Binding-site contacts:
Ligand atom O66 contacts residue ASP173 of chain 1.A at 3.8 Å.
Ligand atom C2 contacts residue SER176 of chain 1.A at 3.7 Å.
Ligand atom C10 contacts residue TRP156 of chain 1.B at 3.6 Å (hydrophobic).
Ligand atom N31 contacts residue TRP156 of chain 1.B at 3.0 Å (h-bond).
Ligand atom C6 contacts residue TYR204 of chain 1.B at 3.7 Å (hydrophobic).
Ligand atom C53 contacts residue ARG88 of chain 1.A at 3.6 Å.
Ligand atom C80 contacts residue TYR204 of chain 1.B at 3.5 Å (hydrophobic).
Ligand atom C34 contacts residue TRP156 of chain 1.B at 3.4 Å (hydrophobic).
Ligand atom C64 contacts residue ILE127 of chain 1.A at 3.9 Å (hydrophobic).
Ligand atom C13 contacts residue TYR197 of chain 1.B at 4.0 Å (hydrophobic).
Ligand atom C49 contacts residue VAL157 of chain 1.B at 3.6 Å (hydrophobic).
Ligand atom C38 contacts residue VAL157 of chain 1.B at 3.9 Å (hydrophobic).
Ligand atom C67 contacts residue THR45 of chain 1.A at 3.3 Å.
Ligand atom C9 contacts residue TYR102 of chain 1.B at 3.6 Å (hydrophobic).
Ligand atom C37 contacts residue ILE127 of chain 1.A at 4.0 Å (hydrophobic).
Ligand atom C33 contacts residue TRP156 of chain 1.B at 3.7 Å (hydrophobic).
Ligand atom O66 contacts residue THR45 of chain 1.A at 3.9 Å.
Ligand atom C60 contacts residue TYR204 of chain 1.B at 3.9 Å (hydrophobic).
Ligand atom O52 contacts residue TYR204 of chain 1.B at 2.5 Å (h-bond).
Ligand atom C10 contacts residue TYR64 of chain 1.A at 4.0 Å (hydrophobic).
Ligand atom O44 contacts residue TYR204 of chain 1.B at 3.4 Å (h-bond).
Ligand atom C35 contacts residue TRP156 of chain 1.B at 3.5 Å (hydrophobic).
Ligand atom C30 contacts residue TYR102 of chain 1.B at 3.5 Å (hydrophobic).
Ligand atom C38 contacts residue ILE127 of chain 1.A at 3.9 Å (hydrophobic).
Ligand atom C38 contacts residue TRP156 of chain 1.B at 3.8 Å (hydrophobic).
Ligand atom C51 contacts residue TYR204 of chain 1.B at 3.7 Å (hydrophobic).
Ligand atom C80 contacts residue CYS200 of chain 1.B at 3.9 Å (hydrophobic).
Ligand atom C22 contacts residue TYR204 of chain 1.B at 3.9 Å (hydrophobic).
Ligand atom C30 contacts residue SER155 of chain 1.B at 3.2 Å.
Ligand atom C43 contacts residue TYR204 of chain 1.B at 4.0 Å (hydrophobic).
Ligand atom C23 contacts residue TYR204 of chain 1.B at 3.9 Å (hydrophobic).
Ligand atom C22 contacts residue TYR197 of chain 1.B at 3.5 Å (hydrophobic).
Ligand atom C36 contacts residue TRP156 of chain 1.B at 3.8 Å (hydrophobic).
Ligand atom C9 contacts residue TYR64 of chain 1.A at 3.6 Å (hydrophobic).
Ligand atom C6 contacts residue TRP156 of chain 1.B at 3.7 Å (hydrophobic).
Ligand atom C8 contacts residue TYR64 of chain 1.A at 3.8 Å (hydrophobic).
Ligand atom C36 contacts residue ILE127 of chain 1.A at 3.7 Å (hydrophobic).
Ligand atom C50 contacts residue VAL157 of chain 1.B at 3.5 Å (hydrophobic).
Ligand atom C30 contacts residue TRP156 of chain 1.B at 3.2 Å (hydrophobic).
Ligand atom C13 contacts residue TYR64 of chain 1.A at 3.9 Å (hydrophobic).

This small molecule binds to this protein.
Small molecule (SMILES): C=CC1=C[C@@H]2[C@@H]3O[C@]4(C[C@H]5CCC[C@@]6(CC[C@@]7(O[C@@H](CC[C@@]7(C)O)C/C(C)=C/CCC7=NC[C@H](C)[C@@H](C)C[C@@]72CC1)O6)O5)C[C@@H](C)[C@@H](O)[C@H]3O4

Sequence of chain 1.B:
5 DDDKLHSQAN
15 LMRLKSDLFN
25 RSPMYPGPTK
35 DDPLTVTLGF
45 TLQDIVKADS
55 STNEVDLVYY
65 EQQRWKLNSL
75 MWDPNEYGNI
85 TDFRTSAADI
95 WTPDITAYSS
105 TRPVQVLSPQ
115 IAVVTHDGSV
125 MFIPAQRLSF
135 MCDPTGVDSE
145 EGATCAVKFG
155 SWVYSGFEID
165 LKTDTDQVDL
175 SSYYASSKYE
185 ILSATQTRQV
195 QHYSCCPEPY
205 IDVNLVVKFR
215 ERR

Sequence of chain 1.A:
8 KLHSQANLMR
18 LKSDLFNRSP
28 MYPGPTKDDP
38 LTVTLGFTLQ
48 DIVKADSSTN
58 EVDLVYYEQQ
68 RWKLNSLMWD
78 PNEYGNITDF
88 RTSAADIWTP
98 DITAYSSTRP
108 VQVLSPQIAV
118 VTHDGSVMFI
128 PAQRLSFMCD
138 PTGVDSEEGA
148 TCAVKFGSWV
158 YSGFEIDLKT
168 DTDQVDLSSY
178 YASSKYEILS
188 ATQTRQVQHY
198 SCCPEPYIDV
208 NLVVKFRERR